Binding-site contacts:
Ligand atom NE2 contacts residue SER286 of chain 1.B at 2.2 Å (h-bond).
Ligand atom OXT contacts residue TYR414 of chain 1.B at 3.7 Å.
Ligand atom N contacts residue CYS418 of chain 1.B at 3.5 Å (h-bond).
Ligand atom C contacts residue ASN388 of chain 1.B at 4.1 Å.
Ligand atom OE1 contacts residue PHE318 of chain 1.B at 3.3 Å.
Ligand atom O contacts residue VAL484 of chain 1.B at 4.3 Å.
Ligand atom CD contacts residue PHE318 of chain 1.B at 4.0 Å (hydrophobic).
Ligand atom CA contacts residue GLN285 of chain 1.B at 3.3 Å.
Ligand atom NE2 contacts residue PHE318 of chain 1.B at 3.9 Å.
Ligand atom C contacts residue GLU381 of chain 1.B at 4.2 Å.
Ligand atom OXT contacts residue ASN388 of chain 1.B at 3.1 Å (h-bond).
Ligand atom CA contacts residue SER286 of chain 1.B at 4.2 Å.
Ligand atom CA contacts residue TYR414 of chain 1.B at 4.0 Å (hydrophobic).
Ligand atom OE1 contacts residue ASN335 of chain 1.B at 4.2 Å.
Ligand atom CG contacts residue SER286 of chain 1.B at 2.2 Å.
Ligand atom CD contacts residue LYS289 of chain 1.B at 4.0 Å.
Ligand atom CA contacts residue GLU381 of chain 1.B at 4.3 Å.
Ligand atom CB contacts residue LYS289 of chain 1.B at 3.6 Å.
Ligand atom CD contacts residue VAL484 of chain 1.B at 3.5 Å (hydrophobic).
Ligand atom NE2 contacts residue GLY483 of chain 1.B at 4.0 Å.
Ligand atom CG contacts residue GLN285 of chain 1.B at 3.7 Å.
Ligand atom O contacts residue TYR249 of chain 1.B at 4.1 Å.
Ligand atom CB contacts residue CYS418 of chain 1.B at 4.1 Å (hydrophobic).
Ligand atom CG contacts residue LYS289 of chain 1.B at 4.3 Å.
Ligand atom C contacts residue ASN335 of chain 1.B at 4.0 Å.
Ligand atom NE2 contacts residue TRP466 of chain 1.B at 4.4 Å.
Ligand atom NE2 contacts residue VAL484 of chain 1.B at 3.1 Å.
Ligand atom OE1 contacts residue LYS289 of chain 1.B at 3.8 Å.
Ligand atom CG contacts residue VAL484 of chain 1.B at 3.1 Å (hydrophobic).
Ligand atom N contacts residue GLU381 of chain 1.B at 3.7 Å.
Ligand atom CB contacts residue TYR414 of chain 1.B at 3.9 Å (hydrophobic).
Ligand atom N contacts residue GLN285 of chain 1.B at 3.4 Å (h-bond).
Ligand atom OXT contacts residue GLU381 of chain 1.B at 4.3 Å.
Ligand atom C contacts residue TYR414 of chain 1.B at 4.3 Å (hydrophobic).
Ligand atom CB contacts residue SER286 of chain 1.B at 2.7 Å.
Ligand atom OXT contacts residue ASN335 of chain 1.B at 2.9 Å (h-bond).
Ligand atom N contacts residue TYR414 of chain 1.B at 3.2 Å (h-bond).
Ligand atom CD contacts residue SER286 of chain 1.B at 1.9 Å.
Ligand atom OE1 contacts residue SER286 of chain 1.B at 2.5 Å (h-bond).
Ligand atom CB contacts residue GLN285 of chain 1.B at 3.8 Å.

Sequence of chain 1.B:
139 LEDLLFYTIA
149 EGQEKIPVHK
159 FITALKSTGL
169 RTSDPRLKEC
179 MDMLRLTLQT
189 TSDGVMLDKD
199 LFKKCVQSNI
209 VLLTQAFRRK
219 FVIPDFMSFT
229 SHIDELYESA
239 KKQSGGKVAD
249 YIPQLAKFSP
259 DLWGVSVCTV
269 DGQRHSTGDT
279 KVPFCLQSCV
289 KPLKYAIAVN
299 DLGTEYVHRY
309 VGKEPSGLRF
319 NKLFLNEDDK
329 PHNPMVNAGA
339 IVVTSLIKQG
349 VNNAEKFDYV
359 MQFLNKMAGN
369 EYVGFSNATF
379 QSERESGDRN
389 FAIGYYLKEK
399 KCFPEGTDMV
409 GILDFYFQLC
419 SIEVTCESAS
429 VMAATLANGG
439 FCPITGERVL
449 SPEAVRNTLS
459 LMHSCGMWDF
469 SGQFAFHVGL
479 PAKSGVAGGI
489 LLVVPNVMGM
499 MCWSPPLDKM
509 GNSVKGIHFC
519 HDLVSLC

The small molecule below binds the protein below.
Small molecule (SMILES): NC(=O)CC[C@H](N)C(=O)O